Binding-site contacts:
Ligand atom C5 contacts residue VAL203 of chain 1.JA at 3.8 Å (hydrophobic).
Ligand atom C5' contacts residue PRO204 of chain 1.JA at 4.5 Å (hydrophobic).
Ligand atom C2 contacts residue DA1 of chain 1.BE at 4.2 Å.
Ligand atom N1 contacts residue PRO204 of chain 1.JA at 4.2 Å.
Ligand atom C5 contacts residue ASP202 of chain 1.JA at 3.1 Å.
Ligand atom C6 contacts residue PRO204 of chain 1.JA at 3.9 Å (hydrophobic).
Ligand atom N3 contacts residue ASP202 of chain 1.JA at 4.2 Å.
Ligand atom C2 contacts residue PRO204 of chain 1.JA at 4.3 Å (hydrophobic).
Ligand atom C6 contacts residue ASP202 of chain 1.JA at 4.3 Å.
Ligand atom C4' contacts residue DA1 of chain 1.BE at 4.0 Å.
Ligand atom N4 contacts residue PRO204 of chain 1.JA at 4.2 Å.
Ligand atom N4 contacts residue ASP202 of chain 1.JA at 2.4 Å (salt-bridge).
Ligand atom C4 contacts residue VAL203 of chain 1.JA at 4.1 Å (hydrophobic).
Ligand atom C2' contacts residue PRO204 of chain 1.JA at 4.0 Å (hydrophobic).
Ligand atom C1' contacts residue DA1 of chain 1.BE at 3.9 Å.
Ligand atom O2 contacts residue DA1 of chain 1.BE at 3.4 Å (h-bond).
Ligand atom C4 contacts residue PRO204 of chain 1.JA at 3.8 Å (hydrophobic).
Ligand atom O3' contacts residue DA1 of chain 1.BE at 1.6 Å.
Ligand atom N3 contacts residue PRO204 of chain 1.JA at 4.0 Å.
Ligand atom C4 contacts residue ASP202 of chain 1.JA at 3.0 Å.
Ligand atom N4 contacts residue VAL203 of chain 1.JA at 3.4 Å (h-bond).
Ligand atom C2' contacts residue DA1 of chain 1.BE at 2.9 Å.
Ligand atom C5 contacts residue PRO204 of chain 1.JA at 3.6 Å (hydrophobic).
Ligand atom C3' contacts residue DA1 of chain 1.BE at 2.6 Å.

Sequence of chain 1.JA:
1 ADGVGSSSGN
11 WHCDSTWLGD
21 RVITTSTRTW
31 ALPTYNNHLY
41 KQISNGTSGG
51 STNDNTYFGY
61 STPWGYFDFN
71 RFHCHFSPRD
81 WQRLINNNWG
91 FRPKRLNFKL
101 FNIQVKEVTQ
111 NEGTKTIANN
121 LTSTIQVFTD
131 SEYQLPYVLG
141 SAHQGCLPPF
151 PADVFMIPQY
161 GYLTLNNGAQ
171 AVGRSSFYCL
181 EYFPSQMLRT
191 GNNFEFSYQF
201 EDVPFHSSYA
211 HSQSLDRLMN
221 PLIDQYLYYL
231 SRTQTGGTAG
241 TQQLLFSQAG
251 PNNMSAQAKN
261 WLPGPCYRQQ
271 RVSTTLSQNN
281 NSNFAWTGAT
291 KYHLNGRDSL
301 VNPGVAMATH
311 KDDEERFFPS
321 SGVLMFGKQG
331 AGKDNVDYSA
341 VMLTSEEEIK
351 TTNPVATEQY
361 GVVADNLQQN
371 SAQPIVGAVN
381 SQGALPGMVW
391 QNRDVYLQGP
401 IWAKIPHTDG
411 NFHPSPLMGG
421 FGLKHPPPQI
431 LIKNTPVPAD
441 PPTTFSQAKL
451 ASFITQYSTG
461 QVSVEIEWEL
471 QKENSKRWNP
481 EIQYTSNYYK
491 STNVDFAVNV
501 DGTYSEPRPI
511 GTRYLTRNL

A small-molecule ligand and the protein it binds are described below.
Small molecule (SMILES): Nc1ccn([C@H]2C[C@H](O)[C@@H](COP(=O)(O)O)O2)c(=O)n1